Binding-site contacts:
Ligand atom C4 contacts residue ILE43 of chain 1.A at 4.0 Å (hydrophobic).
Ligand atom N4 contacts residue PHE134 of chain 1.A at 3.5 Å.
Ligand atom C13 contacts residue VAL69 of chain 1.A at 4.1 Å (hydrophobic).
Ligand atom C5 contacts residue VAL69 of chain 1.A at 4.2 Å (hydrophobic).
Ligand atom F1 contacts residue ILE51 of chain 1.A at 3.7 Å.
Ligand atom C18 contacts residue PHE134 of chain 1.A at 3.8 Å (hydrophobic).
Ligand atom C12 contacts residue VAL69 of chain 1.A at 3.8 Å (hydrophobic).
Ligand atom F contacts residue TYR87 of chain 1.A at 3.2 Å.
Ligand atom N4 contacts residue LEU184 of chain 1.A at 4.1 Å.
Ligand atom C16 contacts residue VAL196 of chain 1.A at 4.1 Å (hydrophobic).
Ligand atom C3 contacts residue PHE134 of chain 1.A at 4.2 Å (hydrophobic).
Ligand atom O1 contacts residue GLU83 of chain 1.A at 3.4 Å (salt-bridge).
Ligand atom N1 contacts residue VAL69 of chain 1.A at 4.0 Å.
Ligand atom C17 contacts residue VAL196 of chain 1.A at 4.3 Å (hydrophobic).
Ligand atom N contacts residue ILE43 of chain 1.A at 4.1 Å.
Ligand atom C12 contacts residue PHE134 of chain 1.A at 3.9 Å (hydrophobic).
Ligand atom C12 contacts residue ASP132 of chain 1.A at 3.8 Å.
Ligand atom N1 contacts residue ARG133 of chain 1.A at 3.8 Å.
Ligand atom C5 contacts residue LEU184 of chain 1.A at 3.9 Å (hydrophobic).
Ligand atom N2 contacts residue LEU184 of chain 1.A at 3.8 Å.
Ligand atom F contacts residue MET131 of chain 1.A at 3.2 Å.
Ligand atom C5 contacts residue PHE134 of chain 1.A at 3.9 Å (hydrophobic).
Ligand atom N1 contacts residue PHE134 of chain 1.A at 2.9 Å (h-bond).
Ligand atom C10 contacts residue VAL196 of chain 1.A at 3.6 Å (hydrophobic).
Ligand atom F contacts residue PHE134 of chain 1.A at 4.2 Å.
Ligand atom C4 contacts residue PHE134 of chain 1.A at 3.2 Å (hydrophobic).
Ligand atom C6 contacts residue LEU184 of chain 1.A at 4.2 Å (hydrophobic).
Ligand atom C18 contacts residue GLY135 of chain 1.A at 4.2 Å.
Ligand atom N4 contacts residue VAL69 of chain 1.A at 3.7 Å.
Ligand atom C17 contacts residue ASP132 of chain 1.A at 3.4 Å.
Ligand atom F contacts residue PRO111 of chain 1.A at 3.5 Å.
Ligand atom C16 contacts residue MET131 of chain 1.A at 4.0 Å (hydrophobic).
Ligand atom C17 contacts residue PHE134 of chain 1.A at 3.5 Å (hydrophobic).
Ligand atom C8 contacts residue LEU184 of chain 1.A at 3.6 Å (hydrophobic).
Ligand atom F contacts residue VAL196 of chain 1.A at 4.2 Å.
Ligand atom C contacts residue ILE43 of chain 1.A at 3.4 Å (hydrophobic).
Ligand atom O1 contacts residue TYR87 of chain 1.A at 4.0 Å.
Ligand atom N4 contacts residue ASP132 of chain 1.A at 3.3 Å (salt-bridge).
Ligand atom C17 contacts residue MET131 of chain 1.A at 4.1 Å (hydrophobic).
Ligand atom C3 contacts residue ILE43 of chain 1.A at 3.9 Å (hydrophobic).

Sequence of chain 1.A:
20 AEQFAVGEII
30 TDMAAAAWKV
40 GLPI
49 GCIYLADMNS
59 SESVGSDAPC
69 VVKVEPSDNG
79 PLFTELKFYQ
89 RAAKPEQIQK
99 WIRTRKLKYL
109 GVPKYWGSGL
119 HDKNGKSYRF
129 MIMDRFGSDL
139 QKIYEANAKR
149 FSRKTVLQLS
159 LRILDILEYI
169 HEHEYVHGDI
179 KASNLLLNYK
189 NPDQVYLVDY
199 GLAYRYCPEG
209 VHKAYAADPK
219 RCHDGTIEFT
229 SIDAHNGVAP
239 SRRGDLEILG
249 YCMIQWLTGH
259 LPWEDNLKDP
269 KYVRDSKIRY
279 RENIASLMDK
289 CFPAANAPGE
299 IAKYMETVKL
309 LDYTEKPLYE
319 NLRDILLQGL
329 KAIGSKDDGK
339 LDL

A small-molecule ligand and the protein it binds are described below.
Small molecule (SMILES): CC(C)CCN1c2nc(Nc3cc(F)c(O)c(F)c3)ncc2N(C)C(=O)[C@@H]1C